Binding-site contacts:
Ligand atom O3 contacts residue ZN1 of chain 3.G at 2.4 Å.
Ligand atom O4 contacts residue ARG169 of chain 3.B at 2.7 Å (salt-bridge).
Ligand atom C4 contacts residue SER289 of chain 3.B at 3.6 Å.
Ligand atom O2 contacts residue GLY75 of chain 3.B at 2.7 Å (h-bond).
Ligand atom O1 contacts residue GLY105 of chain 3.B at 3.6 Å.
Ligand atom C2 contacts residue KCX162 of chain 3.B at 3.6 Å.
Ligand atom C3 contacts residue ZN1 of chain 3.G at 3.4 Å.
Ligand atom C2 contacts residue TYR137 of chain 3.B at 3.6 Å (hydrophobic).
Ligand atom O3 contacts residue ZN1 of chain 3.F at 3.4 Å.
Ligand atom C2 contacts residue HIS70 of chain 3.B at 3.5 Å.
Ligand atom N1 contacts residue TYR137 of chain 3.B at 3.4 Å (h-bond).
Ligand atom O3 contacts residue TYR137 of chain 3.B at 2.5 Å (h-bond).
Ligand atom C1 contacts residue GLU77 of chain 3.B at 3.7 Å.
Ligand atom CB contacts residue SER289 of chain 3.B at 3.7 Å.
Ligand atom N2 contacts residue ASN285 of chain 3.B at 3.5 Å (h-bond).
Ligand atom O5 contacts residue ARG233 of chain 3.B at 3.2 Å (salt-bridge).
Ligand atom CD2 contacts residue ARG233 of chain 3.B at 3.6 Å.
Ligand atom O5 contacts residue HIS201 of chain 3.B at 3.5 Å.
Ligand atom N1 contacts residue ARG169 of chain 3.B at 3.6 Å (salt-bridge).
Ligand atom O4 contacts residue PRO291 of chain 3.B at 3.2 Å.
Ligand atom N2 contacts residue SER289 of chain 3.B at 3.4 Å (h-bond).
Ligand atom C3 contacts residue ZN1 of chain 3.F at 3.4 Å.
Ligand atom O2 contacts residue SER289 of chain 3.B at 3.2 Å (h-bond).
Ligand atom C1 contacts residue SER289 of chain 3.B at 3.5 Å.
Ligand atom O1 contacts residue GLU77 of chain 3.B at 3.7 Å.
Ligand atom O5 contacts residue ARG169 of chain 3.B at 2.8 Å (salt-bridge).
Ligand atom C3 contacts residue TYR137 of chain 3.B at 3.1 Å (hydrophobic).
Ligand atom O3 contacts residue KCX162 of chain 3.B at 3.4 Å (h-bond).
Ligand atom N1 contacts residue GLU77 of chain 3.B at 2.7 Å (salt-bridge).
Ligand atom O3 contacts residue HIS230 of chain 3.B at 3.6 Å (h-bond).
Ligand atom O2 contacts residue GLY74 of chain 3.B at 3.6 Å.
Ligand atom N1 contacts residue SER289 of chain 3.B at 3.5 Å (h-bond).
Ligand atom C2 contacts residue ZN1 of chain 3.F at 3.0 Å.
Ligand atom O3 contacts residue HIS201 of chain 3.B at 3.0 Å (h-bond).
Ligand atom O2 contacts residue GLY288 of chain 3.B at 3.7 Å.
Ligand atom O1 contacts residue THR106 of chain 3.B at 3.0 Å (h-bond).
Ligand atom C4 contacts residue GLY75 of chain 3.B at 3.6 Å.
Ligand atom NE2 contacts residue ARG233 of chain 3.B at 3.5 Å (salt-bridge).
Ligand atom C7 contacts residue ARG169 of chain 3.B at 3.4 Å.
Ligand atom N1 contacts residue THR106 of chain 3.B at 3.6 Å.

Sequence of chain 3.B:
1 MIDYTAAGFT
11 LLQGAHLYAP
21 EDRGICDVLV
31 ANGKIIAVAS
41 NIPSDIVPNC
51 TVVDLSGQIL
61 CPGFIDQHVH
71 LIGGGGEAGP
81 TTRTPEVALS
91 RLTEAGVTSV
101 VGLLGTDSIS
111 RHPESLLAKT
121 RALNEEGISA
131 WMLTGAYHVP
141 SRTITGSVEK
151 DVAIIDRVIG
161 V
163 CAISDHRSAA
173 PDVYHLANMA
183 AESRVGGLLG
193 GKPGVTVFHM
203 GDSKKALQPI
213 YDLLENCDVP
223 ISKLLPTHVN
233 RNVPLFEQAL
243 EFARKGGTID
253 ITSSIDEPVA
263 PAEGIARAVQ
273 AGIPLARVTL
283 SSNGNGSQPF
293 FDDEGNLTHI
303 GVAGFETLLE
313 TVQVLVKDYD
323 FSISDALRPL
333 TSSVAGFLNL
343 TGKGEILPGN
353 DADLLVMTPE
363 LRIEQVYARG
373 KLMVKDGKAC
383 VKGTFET

The small molecule below binds the protein below.
Small molecule (SMILES): N[C@@H](CC(=O)N[C@@H](Cc1cnc[nH]1)C(=O)O)C(=O)O